This small molecule binds to this protein.
Small molecule (SMILES): N[C@@H](CC(=O)O)C(=O)O

Sequence of chain 1.C:
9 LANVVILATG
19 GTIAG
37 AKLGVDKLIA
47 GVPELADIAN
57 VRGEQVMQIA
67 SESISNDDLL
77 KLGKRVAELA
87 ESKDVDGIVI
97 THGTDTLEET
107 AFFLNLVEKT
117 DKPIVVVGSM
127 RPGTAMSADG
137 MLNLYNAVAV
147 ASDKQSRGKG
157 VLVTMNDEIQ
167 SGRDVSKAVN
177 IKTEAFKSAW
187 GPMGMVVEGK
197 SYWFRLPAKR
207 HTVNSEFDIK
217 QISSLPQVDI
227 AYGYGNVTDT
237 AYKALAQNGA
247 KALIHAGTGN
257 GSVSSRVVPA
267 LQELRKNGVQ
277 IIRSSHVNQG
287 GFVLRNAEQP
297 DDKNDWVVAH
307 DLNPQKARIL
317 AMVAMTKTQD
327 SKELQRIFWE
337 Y

Sequence of chain 1.D:
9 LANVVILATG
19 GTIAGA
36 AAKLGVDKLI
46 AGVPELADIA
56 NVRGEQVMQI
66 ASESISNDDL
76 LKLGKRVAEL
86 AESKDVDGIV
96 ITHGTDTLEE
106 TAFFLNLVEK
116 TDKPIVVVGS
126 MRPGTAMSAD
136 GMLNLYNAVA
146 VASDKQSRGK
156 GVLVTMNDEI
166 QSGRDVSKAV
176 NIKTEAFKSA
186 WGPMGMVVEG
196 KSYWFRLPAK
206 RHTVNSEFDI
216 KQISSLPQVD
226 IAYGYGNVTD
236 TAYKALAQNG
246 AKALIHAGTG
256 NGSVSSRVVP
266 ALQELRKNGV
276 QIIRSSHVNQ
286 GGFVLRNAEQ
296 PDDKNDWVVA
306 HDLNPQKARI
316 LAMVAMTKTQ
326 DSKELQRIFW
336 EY

Binding-site contacts:
Ligand atom OD1 contacts residue GLY99 of chain 1.D at 3.2 Å.
Ligand atom CB contacts residue THR100 of chain 1.D at 3.7 Å.
Ligand atom OXT contacts residue THR100 of chain 1.D at 3.4 Å (h-bond).
Ligand atom O contacts residue SER67 of chain 1.D at 3.0 Å (h-bond).
Ligand atom CA contacts residue THR20 of chain 1.D at 3.5 Å.
Ligand atom C contacts residue ASP101 of chain 1.D at 3.9 Å.
Ligand atom OXT contacts residue GLY99 of chain 1.D at 3.3 Å.
Ligand atom O contacts residue GLY19 of chain 1.D at 3.2 Å.
Ligand atom OXT contacts residue GLU68 of chain 1.D at 3.8 Å.
Ligand atom O contacts residue GLU68 of chain 1.D at 4.0 Å.
Ligand atom OXT contacts residue SER67 of chain 1.D at 2.7 Å (h-bond).
Ligand atom CB contacts residue ASP101 of chain 1.D at 3.7 Å.
Ligand atom CG contacts residue SER125 of chain 1.D at 4.0 Å.
Ligand atom OD2 contacts residue LYS173 of chain 1.D at 4.1 Å.
Ligand atom CG contacts residue THR100 of chain 1.D at 2.9 Å.
Ligand atom C contacts residue THR100 of chain 1.D at 4.0 Å.
Ligand atom C contacts residue GLU68 of chain 1.D at 3.6 Å.
Ligand atom OXT contacts residue ASP101 of chain 1.D at 3.1 Å (salt-bridge).
Ligand atom N contacts residue GLU294 of chain 1.C at 2.8 Å (salt-bridge).
Ligand atom O contacts residue ALA66 of chain 1.D at 3.6 Å.
Ligand atom N contacts residue SER258 of chain 1.C at 4.1 Å.
Ligand atom O contacts residue THR20 of chain 1.D at 3.9 Å.
Ligand atom C contacts residue GLY99 of chain 1.D at 3.5 Å.
Ligand atom N contacts residue ASP101 of chain 1.D at 2.7 Å (salt-bridge).
Ligand atom OD2 contacts residue SER125 of chain 1.D at 3.2 Å (h-bond).
Ligand atom CG contacts residue THR20 of chain 1.D at 2.8 Å.
Ligand atom CB contacts residue GLU294 of chain 1.C at 3.7 Å.
Ligand atom CA contacts residue GLU294 of chain 1.C at 3.8 Å.
Ligand atom OD1 contacts residue THR100 of chain 1.D at 3.0 Å (h-bond).
Ligand atom CA contacts residue ASP101 of chain 1.D at 3.7 Å.
Ligand atom OD1 contacts residue SER125 of chain 1.D at 4.0 Å.
Ligand atom O contacts residue GLY99 of chain 1.D at 3.3 Å.
Ligand atom OD2 contacts residue THR20 of chain 1.D at 3.1 Å (h-bond).
Ligand atom OD1 contacts residue THR20 of chain 1.D at 2.8 Å (h-bond).
Ligand atom OD2 contacts residue THR100 of chain 1.D at 2.4 Å (h-bond).
Ligand atom CB contacts residue THR20 of chain 1.D at 3.0 Å.
Ligand atom N contacts residue GLU68 of chain 1.D at 2.8 Å (salt-bridge).
Ligand atom CA contacts residue GLU68 of chain 1.D at 3.8 Å.
Ligand atom OD1 contacts residue GLY19 of chain 1.D at 3.7 Å.
Ligand atom C contacts residue SER67 of chain 1.D at 3.5 Å.